The small molecule below binds the protein below.
Small molecule (SMILES): CC(C)(C)[C@H](O)/C(=C\c1ccc(Cl)cc1)n1cncn1

Binding-site contacts:
Ligand atom C01 contacts residue HEM1 of chain 1.B at 3.4 Å.
Ligand atom N17 contacts residue THR289 of chain 1.A at 4.1 Å.
Ligand atom C09 contacts residue TYR29 of chain 1.A at 3.8 Å (hydrophobic).
Ligand atom C12 contacts residue TYR86 of chain 1.A at 3.6 Å (hydrophobic).
Ligand atom C10 contacts residue PHE284 of chain 1.A at 3.8 Å (hydrophobic).
Ligand atom C04 contacts residue LEU358 of chain 1.A at 3.7 Å (hydrophobic).
Ligand atom N15 contacts residue HEM1 of chain 1.B at 4.2 Å.
Ligand atom C18 contacts residue HEM1 of chain 1.B at 3.2 Å.
Ligand atom CL1 contacts residue VAL190 of chain 1.A at 3.8 Å.
Ligand atom C11 contacts residue TYR86 of chain 1.A at 4.2 Å (hydrophobic).
Ligand atom N17 contacts residue ALA285 of chain 1.A at 3.8 Å.
Ligand atom O20 contacts residue HEM1 of chain 1.B at 3.6 Å.
Ligand atom C01 contacts residue VAL355 of chain 1.A at 3.7 Å (hydrophobic).
Ligand atom C03 contacts residue TYR29 of chain 1.A at 3.5 Å (hydrophobic).
Ligand atom O20 contacts residue TYR86 of chain 1.A at 4.2 Å.
Ligand atom C05 contacts residue TYR86 of chain 1.A at 3.9 Å (hydrophobic).
Ligand atom C04 contacts residue TYR86 of chain 1.A at 3.4 Å (hydrophobic).
Ligand atom C12 contacts residue LEU94 of chain 1.A at 3.8 Å (hydrophobic).
Ligand atom C13 contacts residue LEU100 of chain 1.A at 3.7 Å (hydrophobic).
Ligand atom N19 contacts residue THR289 of chain 1.A at 3.6 Å.
Ligand atom C11 contacts residue LEU94 of chain 1.A at 4.1 Å (hydrophobic).
Ligand atom O20 contacts residue LEU100 of chain 1.A at 4.2 Å.
Ligand atom C04 contacts residue HEM1 of chain 1.B at 4.2 Å.
Ligand atom C13 contacts residue TYR86 of chain 1.A at 3.8 Å (hydrophobic).
Ligand atom C16 contacts residue ALA285 of chain 1.A at 4.0 Å (hydrophobic).
Ligand atom C16 contacts residue HEM1 of chain 1.B at 3.1 Å.
Ligand atom C10 contacts residue TYR29 of chain 1.A at 3.9 Å (hydrophobic).
Ligand atom C18 contacts residue ALA285 of chain 1.A at 3.3 Å (hydrophobic).
Ligand atom CL1 contacts residue ILE27 of chain 1.A at 4.1 Å.
Ligand atom N17 contacts residue HEM1 of chain 1.B at 2.2 Å.
Ligand atom C09 contacts residue PHE284 of chain 1.A at 3.7 Å (hydrophobic).
Ligand atom C02 contacts residue TYR86 of chain 1.A at 4.3 Å (hydrophobic).
Ligand atom C07 contacts residue LEU100 of chain 1.A at 3.8 Å (hydrophobic).
Ligand atom N19 contacts residue HEM1 of chain 1.B at 4.3 Å.
Ligand atom CL1 contacts residue TYR86 of chain 1.A at 4.0 Å.
Ligand atom CL1 contacts residue ILE90 of chain 1.A at 3.6 Å.
Ligand atom C08 contacts residue LEU100 of chain 1.A at 3.9 Å (hydrophobic).
Ligand atom N15 contacts residue ALA285 of chain 1.A at 3.9 Å.
Ligand atom C18 contacts residue THR289 of chain 1.A at 3.2 Å.
Ligand atom N19 contacts residue ALA285 of chain 1.A at 3.6 Å.

Sequence of chain 1.A:
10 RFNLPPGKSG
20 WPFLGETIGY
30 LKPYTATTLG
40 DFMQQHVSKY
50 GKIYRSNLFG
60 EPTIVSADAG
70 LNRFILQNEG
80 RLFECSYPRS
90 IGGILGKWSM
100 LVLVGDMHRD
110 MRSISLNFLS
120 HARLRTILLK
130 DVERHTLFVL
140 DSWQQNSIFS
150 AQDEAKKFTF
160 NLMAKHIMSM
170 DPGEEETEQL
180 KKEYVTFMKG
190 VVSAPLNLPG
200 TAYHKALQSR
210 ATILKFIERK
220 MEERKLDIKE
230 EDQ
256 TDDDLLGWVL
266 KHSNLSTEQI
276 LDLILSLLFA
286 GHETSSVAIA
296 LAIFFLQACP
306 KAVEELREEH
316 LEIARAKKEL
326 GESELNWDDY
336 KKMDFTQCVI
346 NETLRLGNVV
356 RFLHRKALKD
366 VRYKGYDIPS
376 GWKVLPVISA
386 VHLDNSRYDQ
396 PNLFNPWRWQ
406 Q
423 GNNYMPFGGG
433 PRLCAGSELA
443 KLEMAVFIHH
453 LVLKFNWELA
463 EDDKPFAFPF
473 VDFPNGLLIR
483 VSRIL